A small-molecule ligand and the protein it binds are described below.
Small molecule (SMILES): CC(=O)N[C@@H]1[C@@H](O)[C@H](O)[C@@H](CO)O[C@H]1O

Sequence of chain 3.A:
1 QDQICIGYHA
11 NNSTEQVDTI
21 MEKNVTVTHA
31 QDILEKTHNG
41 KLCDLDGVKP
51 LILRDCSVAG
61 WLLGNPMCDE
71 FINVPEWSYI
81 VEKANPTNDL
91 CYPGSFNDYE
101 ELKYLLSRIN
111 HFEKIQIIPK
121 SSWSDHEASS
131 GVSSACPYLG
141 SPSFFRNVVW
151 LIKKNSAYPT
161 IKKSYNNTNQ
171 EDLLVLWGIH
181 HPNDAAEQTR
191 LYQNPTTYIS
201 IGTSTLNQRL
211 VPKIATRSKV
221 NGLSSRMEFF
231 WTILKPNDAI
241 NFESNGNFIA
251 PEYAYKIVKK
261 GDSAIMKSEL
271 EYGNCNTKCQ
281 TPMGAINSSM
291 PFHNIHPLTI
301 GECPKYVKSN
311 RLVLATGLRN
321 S

Sequence of chain 1.A:
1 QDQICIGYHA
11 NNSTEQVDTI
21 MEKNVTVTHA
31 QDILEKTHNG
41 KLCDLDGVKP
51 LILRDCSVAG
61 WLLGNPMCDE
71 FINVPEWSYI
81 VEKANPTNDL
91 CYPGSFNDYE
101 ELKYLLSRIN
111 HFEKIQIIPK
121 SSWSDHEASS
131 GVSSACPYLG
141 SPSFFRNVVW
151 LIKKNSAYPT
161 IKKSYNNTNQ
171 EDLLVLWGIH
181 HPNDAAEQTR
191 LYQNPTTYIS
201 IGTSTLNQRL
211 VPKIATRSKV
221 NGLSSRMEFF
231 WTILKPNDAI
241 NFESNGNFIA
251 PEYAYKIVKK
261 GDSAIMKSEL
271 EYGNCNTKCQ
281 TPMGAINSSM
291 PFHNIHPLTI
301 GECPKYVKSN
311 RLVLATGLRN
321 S

Binding-site contacts:
Ligand atom C4 contacts residue ASN166 of chain 3.A at 4.1 Å.
Ligand atom N2 contacts residue ALA239 of chain 3.A at 4.5 Å.
Ligand atom N2 contacts residue ASN166 of chain 3.A at 2.8 Å (h-bond).
Ligand atom C2 contacts residue ASN237 of chain 3.A at 3.6 Å.
Ligand atom C1 contacts residue ASN237 of chain 3.A at 3.8 Å.
Ligand atom C5 contacts residue ASN237 of chain 3.A at 3.4 Å.
Ligand atom O7 contacts residue ALA239 of chain 3.A at 4.0 Å.
Ligand atom C7 contacts residue ASN237 of chain 3.A at 3.5 Å.
Ligand atom N2 contacts residue ASN237 of chain 3.A at 2.6 Å (h-bond).
Ligand atom C5 contacts residue ASN166 of chain 3.A at 3.7 Å.
Ligand atom C1 contacts residue ASN166 of chain 3.A at 1.4 Å.
Ligand atom C6 contacts residue ASN237 of chain 3.A at 3.7 Å.
Ligand atom O7 contacts residue ASN166 of chain 3.A at 3.2 Å (h-bond).
Ligand atom O5 contacts residue ASN237 of chain 3.A at 4.1 Å.
Ligand atom C3 contacts residue ASN237 of chain 3.A at 3.9 Å.
Ligand atom O5 contacts residue THR168 of chain 3.A at 4.0 Å.
Ligand atom C7 contacts residue ASN166 of chain 3.A at 3.3 Å.
Ligand atom C8 contacts residue ASN237 of chain 3.A at 3.4 Å.
Ligand atom C1 contacts residue THR168 of chain 3.A at 4.4 Å.
Ligand atom N2 contacts residue ASP238 of chain 3.A at 4.3 Å.
Ligand atom C7 contacts residue ALA239 of chain 3.A at 4.0 Å (hydrophobic).
Ligand atom C2 contacts residue ASN166 of chain 3.A at 2.3 Å.
Ligand atom C3 contacts residue ASN166 of chain 3.A at 3.7 Å.
Ligand atom C7 contacts residue ASP238 of chain 3.A at 4.4 Å.
Ligand atom O5 contacts residue ASN166 of chain 3.A at 2.4 Å (h-bond).
Ligand atom C8 contacts residue ALA239 of chain 3.A at 3.4 Å (hydrophobic).
Ligand atom C8 contacts residue SER218 of chain 1.A at 3.7 Å.
Ligand atom C8 contacts residue ASP238 of chain 3.A at 3.6 Å.